This small molecule binds to this protein.
Small molecule (SMILES): C[C@H](O)[C@H](N)[C@@H]1O[C@](O)(C(=O)O)C[C@H](O)[C@@H]1N

Sequence of chain 1.B:
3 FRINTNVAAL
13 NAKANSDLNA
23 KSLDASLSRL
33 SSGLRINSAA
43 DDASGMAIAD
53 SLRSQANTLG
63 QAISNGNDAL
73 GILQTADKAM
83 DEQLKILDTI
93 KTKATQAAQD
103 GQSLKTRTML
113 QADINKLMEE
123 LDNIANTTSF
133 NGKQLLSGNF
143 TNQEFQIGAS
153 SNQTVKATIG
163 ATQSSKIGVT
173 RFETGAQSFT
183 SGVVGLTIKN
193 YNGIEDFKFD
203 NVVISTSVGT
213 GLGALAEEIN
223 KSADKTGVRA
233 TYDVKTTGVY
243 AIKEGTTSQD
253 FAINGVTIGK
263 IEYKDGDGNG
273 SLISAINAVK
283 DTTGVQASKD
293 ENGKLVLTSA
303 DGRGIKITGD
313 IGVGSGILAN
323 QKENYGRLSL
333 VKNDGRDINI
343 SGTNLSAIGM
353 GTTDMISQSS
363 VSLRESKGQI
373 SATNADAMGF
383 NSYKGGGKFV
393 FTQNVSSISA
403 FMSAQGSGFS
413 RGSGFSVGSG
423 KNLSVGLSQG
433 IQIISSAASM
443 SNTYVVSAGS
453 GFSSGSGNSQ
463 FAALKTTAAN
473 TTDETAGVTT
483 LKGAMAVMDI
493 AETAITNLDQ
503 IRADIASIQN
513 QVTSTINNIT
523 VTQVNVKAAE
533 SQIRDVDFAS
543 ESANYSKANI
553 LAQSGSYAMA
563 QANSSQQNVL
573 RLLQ

Binding-site contacts:
Ligand atom C5 contacts residue GLY414 of chain 1.B at 4.4 Å.
Ligand atom C5 contacts residue SER412 of chain 1.B at 3.6 Å.
Ligand atom C6 contacts residue GLY414 of chain 1.B at 4.4 Å.
Ligand atom O1A contacts residue SER412 of chain 1.B at 3.0 Å (h-bond).
Ligand atom C8 contacts residue GLN407 of chain 1.B at 3.9 Å.
Ligand atom C2 contacts residue SER409 of chain 1.B at 4.3 Å.
Ligand atom C4 contacts residue SER415 of chain 1.B at 3.7 Å.
Ligand atom O1B contacts residue GLY408 of chain 1.B at 3.1 Å (h-bond).
Ligand atom O4 contacts residue SER412 of chain 1.B at 3.8 Å.
Ligand atom O6 contacts residue GLN407 of chain 1.B at 3.2 Å (h-bond).
Ligand atom O1A contacts residue SER409 of chain 1.B at 2.8 Å (h-bond).
Ligand atom N5 contacts residue GLN407 of chain 1.B at 4.5 Å.
Ligand atom O1A contacts residue GLN407 of chain 1.B at 3.7 Å.
Ligand atom C7 contacts residue GLN407 of chain 1.B at 3.8 Å.
Ligand atom C9 contacts residue GLN407 of chain 1.B at 3.7 Å.
Ligand atom O1B contacts residue ALA406 of chain 1.B at 3.7 Å.
Ligand atom C6 contacts residue SER412 of chain 1.B at 3.3 Å.
Ligand atom C3 contacts residue SER412 of chain 1.B at 1.8 Å.
Ligand atom C1 contacts residue SER412 of chain 1.B at 2.4 Å.
Ligand atom C4 contacts residue GLY414 of chain 1.B at 3.7 Å.
Ligand atom C1 contacts residue SER409 of chain 1.B at 3.1 Å.
Ligand atom O1A contacts residue GLY408 of chain 1.B at 4.2 Å.
Ligand atom O8 contacts residue GLN407 of chain 1.B at 3.4 Å (h-bond).
Ligand atom C6 contacts residue GLN407 of chain 1.B at 4.3 Å.
Ligand atom C2 contacts residue SER412 of chain 1.B at 1.4 Å.
Ligand atom C2 contacts residue GLN407 of chain 1.B at 3.8 Å.
Ligand atom C4 contacts residue SER412 of chain 1.B at 2.7 Å.
Ligand atom O6 contacts residue SER412 of chain 1.B at 2.8 Å (h-bond).
Ligand atom N5 contacts residue SER412 of chain 1.B at 4.4 Å.
Ligand atom O1B contacts residue SER409 of chain 1.B at 3.0 Å (h-bond).
Ligand atom O1B contacts residue SER412 of chain 1.B at 3.1 Å.
Ligand atom C1 contacts residue GLY408 of chain 1.B at 4.1 Å.
Ligand atom C3 contacts residue SER415 of chain 1.B at 4.1 Å.
Ligand atom O4 contacts residue GLY414 of chain 1.B at 3.9 Å.
Ligand atom C1 contacts residue GLN407 of chain 1.B at 3.2 Å.
Ligand atom O4 contacts residue SER415 of chain 1.B at 3.8 Å.
Ligand atom O8 contacts residue SER412 of chain 1.B at 4.0 Å.
Ligand atom O1B contacts residue GLN407 of chain 1.B at 2.8 Å (h-bond).